This small molecule binds to this protein.
Small molecule (SMILES): C[C@@H]1CCC[C@H]2C=C[C@@H](C)[C@]3(C(=O)NC=C(c4ccccc4)C3=O)[C@@H]12

Sequence of chain 1.B:
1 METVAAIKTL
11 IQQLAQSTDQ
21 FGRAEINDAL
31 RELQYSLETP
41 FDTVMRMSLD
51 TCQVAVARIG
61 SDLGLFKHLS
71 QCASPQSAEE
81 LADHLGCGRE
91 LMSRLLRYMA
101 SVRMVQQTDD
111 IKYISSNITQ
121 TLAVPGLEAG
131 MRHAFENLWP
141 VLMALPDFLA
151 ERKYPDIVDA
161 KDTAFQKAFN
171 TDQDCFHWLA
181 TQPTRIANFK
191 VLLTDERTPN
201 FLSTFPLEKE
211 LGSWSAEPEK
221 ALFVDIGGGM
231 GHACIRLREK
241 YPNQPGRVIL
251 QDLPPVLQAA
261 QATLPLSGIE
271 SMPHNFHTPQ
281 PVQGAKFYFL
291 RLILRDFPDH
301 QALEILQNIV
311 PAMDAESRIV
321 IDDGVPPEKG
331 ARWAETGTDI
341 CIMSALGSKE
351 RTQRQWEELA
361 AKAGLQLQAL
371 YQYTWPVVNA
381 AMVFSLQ

Binding-site contacts:
Ligand atom C18 contacts residue HIS133 of chain 1.B at 3.5 Å.
Ligand atom C2 contacts residue LEU49 of chain 1.A at 4.0 Å (hydrophobic).
Ligand atom C13 contacts residue ILE342 of chain 1.B at 4.0 Å (hydrophobic).
Ligand atom C5 contacts residue SER48 of chain 1.A at 3.5 Å.
Ligand atom C8 contacts residue HIS133 of chain 1.B at 4.1 Å.
Ligand atom C7 contacts residue LEU192 of chain 1.B at 4.2 Å (hydrophobic).
Ligand atom C13 contacts residue ASP296 of chain 1.B at 4.0 Å.
Ligand atom C2 contacts residue LEU138 of chain 1.B at 4.2 Å (hydrophobic).
Ligand atom C16 contacts residue PHE189 of chain 1.B at 3.6 Å (hydrophobic).
Ligand atom C3 contacts residue SER48 of chain 1.A at 3.9 Å.
Ligand atom C17 contacts residue PHE189 of chain 1.B at 3.4 Å (hydrophobic).
Ligand atom C15 contacts residue LEU138 of chain 1.B at 4.2 Å (hydrophobic).
Ligand atom C11 contacts residue HIS133 of chain 1.B at 3.3 Å.
Ligand atom C4 contacts residue MET45 of chain 1.A at 3.4 Å (hydrophobic).
Ligand atom C5 contacts residue GLY130 of chain 1.B at 4.2 Å.
Ligand atom C16 contacts residue HIS133 of chain 1.B at 3.5 Å.
Ligand atom C6 contacts residue HIS133 of chain 1.B at 4.3 Å.
Ligand atom C11 contacts residue LEU138 of chain 1.B at 4.1 Å (hydrophobic).
Ligand atom C12 contacts residue HIS133 of chain 1.B at 3.6 Å.
Ligand atom O1 contacts residue LEU138 of chain 1.B at 3.5 Å.
Ligand atom C21 contacts residue CYS341 of chain 1.B at 3.9 Å (hydrophobic).
Ligand atom C5 contacts residue HIS133 of chain 1.B at 4.1 Å.
Ligand atom C6 contacts residue VAL44 of chain 1.A at 4.0 Å (hydrophobic).
Ligand atom C19 contacts residue HIS133 of chain 1.B at 3.6 Å.
Ligand atom C17 contacts residue HIS133 of chain 1.B at 3.5 Å.
Ligand atom C22 contacts residue LEU192 of chain 1.B at 4.3 Å (hydrophobic).
Ligand atom C6 contacts residue SER48 of chain 1.A at 4.2 Å.
Ligand atom C3 contacts residue MET45 of chain 1.A at 3.7 Å (hydrophobic).
Ligand atom C18 contacts residue LEU346 of chain 1.B at 4.2 Å (hydrophobic).
Ligand atom C6 contacts residue GLY130 of chain 1.B at 3.7 Å.
Ligand atom N1 contacts residue ILE342 of chain 1.B at 4.2 Å.
Ligand atom C20 contacts residue HIS133 of chain 1.B at 3.4 Å.
Ligand atom C19 contacts residue ALA345 of chain 1.B at 3.7 Å (hydrophobic).
Ligand atom C19 contacts residue LEU138 of chain 1.B at 4.0 Å (hydrophobic).
Ligand atom C21 contacts residue ILE342 of chain 1.B at 3.7 Å (hydrophobic).
Ligand atom C15 contacts residue HIS133 of chain 1.B at 3.2 Å.
Ligand atom O1 contacts residue HIS133 of chain 1.B at 2.3 Å (h-bond).
Ligand atom C18 contacts residue CYS175 of chain 1.B at 3.7 Å (hydrophobic).
Ligand atom C20 contacts residue LEU138 of chain 1.B at 3.4 Å (hydrophobic).
Ligand atom C3 contacts residue LEU49 of chain 1.A at 4.1 Å (hydrophobic).

Sequence of chain 1.A:
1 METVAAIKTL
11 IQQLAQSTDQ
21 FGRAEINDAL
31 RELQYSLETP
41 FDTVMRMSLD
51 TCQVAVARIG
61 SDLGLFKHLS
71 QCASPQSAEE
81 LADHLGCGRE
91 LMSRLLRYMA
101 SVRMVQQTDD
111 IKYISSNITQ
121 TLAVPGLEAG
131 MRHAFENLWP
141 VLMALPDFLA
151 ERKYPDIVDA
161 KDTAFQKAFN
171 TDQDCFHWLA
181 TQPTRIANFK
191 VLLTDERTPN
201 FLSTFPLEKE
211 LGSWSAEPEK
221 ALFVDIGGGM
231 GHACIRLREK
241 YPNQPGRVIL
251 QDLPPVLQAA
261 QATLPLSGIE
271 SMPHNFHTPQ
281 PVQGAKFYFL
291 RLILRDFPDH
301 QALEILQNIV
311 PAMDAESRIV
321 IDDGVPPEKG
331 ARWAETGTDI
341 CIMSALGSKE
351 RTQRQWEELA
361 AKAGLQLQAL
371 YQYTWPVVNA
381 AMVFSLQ